Sequence of chain 53.A:
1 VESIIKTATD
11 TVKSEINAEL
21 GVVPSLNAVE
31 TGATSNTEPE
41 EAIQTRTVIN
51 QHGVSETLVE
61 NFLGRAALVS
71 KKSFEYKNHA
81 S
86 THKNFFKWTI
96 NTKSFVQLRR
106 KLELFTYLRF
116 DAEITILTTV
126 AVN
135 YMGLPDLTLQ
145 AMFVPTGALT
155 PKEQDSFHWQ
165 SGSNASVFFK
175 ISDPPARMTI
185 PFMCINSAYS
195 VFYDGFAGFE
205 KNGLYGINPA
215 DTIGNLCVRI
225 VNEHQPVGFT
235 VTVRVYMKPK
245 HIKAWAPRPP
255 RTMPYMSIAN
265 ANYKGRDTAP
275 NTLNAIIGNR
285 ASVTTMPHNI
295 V

Sequence of chain 53.C:
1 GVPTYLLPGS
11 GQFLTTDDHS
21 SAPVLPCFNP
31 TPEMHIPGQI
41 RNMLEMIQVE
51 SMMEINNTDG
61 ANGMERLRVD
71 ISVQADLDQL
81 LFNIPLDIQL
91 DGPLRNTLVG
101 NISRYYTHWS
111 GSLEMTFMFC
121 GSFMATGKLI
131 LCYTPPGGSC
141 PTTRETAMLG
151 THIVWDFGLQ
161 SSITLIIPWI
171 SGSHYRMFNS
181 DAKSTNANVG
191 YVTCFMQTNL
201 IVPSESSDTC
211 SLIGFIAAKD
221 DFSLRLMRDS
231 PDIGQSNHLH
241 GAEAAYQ

The small molecule below binds the protein below.
Small molecule (SMILES): CC(=O)N[C@H]1[C@H]([C@H](O)[C@H](O)CO)O[C@@](OC[C@H]2O[C@@H](O[C@H]3[C@H](O)[C@@H](O)[C@H](O)O[C@@H]3CO)[C@H](O)[C@@H](O)[C@H]2O)(C(=O)O)C[C@@H]1O

Binding-site contacts:
Ligand atom N5 contacts residue ASP232 of chain 53.C at 4.1 Å.
Ligand atom C11 contacts residue GLY234 of chain 53.C at 3.8 Å.
Ligand atom C3 contacts residue ASP232 of chain 53.C at 4.0 Å.
Ligand atom C5 contacts residue ASN275 of chain 53.A at 3.6 Å.
Ligand atom C10 contacts residue ASN275 of chain 53.A at 3.3 Å.
Ligand atom C5 contacts residue PRO274 of chain 53.A at 4.0 Å (hydrophobic).
Ligand atom C1 contacts residue ARG104 of chain 53.C at 3.6 Å.
Ligand atom O10 contacts residue ASN275 of chain 53.A at 2.9 Å (h-bond).
Ligand atom C4 contacts residue ASP91 of chain 53.C at 3.2 Å.
Ligand atom O10 contacts residue ARG270 of chain 53.A at 3.3 Å.
Ligand atom O4 contacts residue PRO231 of chain 53.C at 3.8 Å.
Ligand atom N5 contacts residue ASN275 of chain 53.A at 3.6 Å (h-bond).
Ligand atom O7 contacts residue PRO274 of chain 53.A at 3.4 Å.
Ligand atom C11 contacts residue ILE233 of chain 53.C at 3.8 Å (hydrophobic).
Ligand atom C3 contacts residue ARG95 of chain 53.C at 3.9 Å.
Ligand atom O6 contacts residue ASP91 of chain 53.C at 3.1 Å.
Ligand atom C3 contacts residue PRO274 of chain 53.A at 3.8 Å (hydrophobic).
Ligand atom O3 contacts residue PRO274 of chain 53.A at 3.8 Å.
Ligand atom O1B contacts residue ARG104 of chain 53.C at 2.8 Å (salt-bridge).
Ligand atom C10 contacts residue PRO231 of chain 53.C at 3.8 Å (hydrophobic).
Ligand atom O6 contacts residue PRO274 of chain 53.A at 3.7 Å.
Ligand atom C4 contacts residue PRO274 of chain 53.A at 4.0 Å (hydrophobic).
Ligand atom C3 contacts residue ARG104 of chain 53.C at 3.8 Å.
Ligand atom O7 contacts residue ARG270 of chain 53.A at 3.8 Å.
Ligand atom C6 contacts residue ASP91 of chain 53.C at 3.8 Å.
Ligand atom O3 contacts residue GLY282 of chain 53.A at 3.4 Å.
Ligand atom O4 contacts residue ASP91 of chain 53.C at 2.7 Å (salt-bridge).
Ligand atom O3 contacts residue ASP91 of chain 53.C at 4.0 Å.
Ligand atom O4 contacts residue ASP232 of chain 53.C at 2.7 Å (salt-bridge).
Ligand atom C11 contacts residue ASP232 of chain 53.C at 3.8 Å.
Ligand atom C5 contacts residue PRO231 of chain 53.C at 3.7 Å (hydrophobic).
Ligand atom C4 contacts residue ARG104 of chain 53.C at 3.9 Å.
Ligand atom C4 contacts residue ASN275 of chain 53.A at 3.8 Å.
Ligand atom C11 contacts residue PRO231 of chain 53.C at 3.7 Å (hydrophobic).
Ligand atom O4 contacts residue ASN275 of chain 53.A at 3.0 Å (h-bond).
Ligand atom O4 contacts residue ARG95 of chain 53.C at 3.6 Å (salt-bridge).
Ligand atom N5 contacts residue PRO231 of chain 53.C at 2.9 Å (h-bond).
Ligand atom C4 contacts residue PRO231 of chain 53.C at 3.5 Å (hydrophobic).
Ligand atom C4 contacts residue ASP232 of chain 53.C at 3.5 Å.
Ligand atom C3 contacts residue PRO274 of chain 53.A at 4.1 Å (hydrophobic).